The small molecule below binds the protein below.
Small molecule (SMILES): Nc1ncnc2c1ncn2[C@H]1C[C@H](O)[C@@H](CO[P](=O)(O)O[P](=O)(O)OP(=O)(O)O)O1

Binding-site contacts:
Ligand atom O3A contacts residue GLY156 of chain 1.N at 2.6 Å (h-bond).
Ligand atom O5' contacts residue THR158 of chain 1.N at 3.5 Å (h-bond).
Ligand atom C5 contacts residue TRP159 of chain 1.N at 3.6 Å (hydrophobic).
Ligand atom N6 contacts residue VAL125 of chain 1.N at 2.3 Å (h-bond).
Ligand atom PA contacts residue GLY156 of chain 1.N at 3.4 Å.
Ligand atom O5' contacts residue GLY156 of chain 1.N at 2.8 Å.
Ligand atom C5' contacts residue TRP159 of chain 1.N at 3.1 Å (hydrophobic).
Ligand atom O5' contacts residue TRP159 of chain 1.N at 3.4 Å.
Ligand atom O3G contacts residue ARG267 of chain 1.N at 2.7 Å.
Ligand atom C6 contacts residue ASN124 of chain 1.N at 3.6 Å.
Ligand atom N7 contacts residue LEU300 of chain 1.N at 3.6 Å.
Ligand atom O3A contacts residue LYS157 of chain 1.N at 3.3 Å (salt-bridge).
Ligand atom O1B contacts residue LYS157 of chain 1.N at 2.1 Å.
Ligand atom O2B contacts residue THR158 of chain 1.N at 3.4 Å (h-bond).
Ligand atom O1G contacts residue ASN246 of chain 1.N at 3.3 Å (h-bond).
Ligand atom O1G contacts residue ARG267 of chain 1.N at 3.4 Å (salt-bridge).
Ligand atom O1A contacts residue THR158 of chain 1.N at 3.1 Å (h-bond).
Ligand atom C1' contacts residue SER325 of chain 1.N at 3.0 Å.
Ligand atom C8 contacts residue TYR304 of chain 1.N at 2.6 Å (hydrophobic).
Ligand atom O3' contacts residue ARG322 of chain 1.N at 2.9 Å (salt-bridge).
Ligand atom O2A contacts residue GLY154 of chain 1.N at 3.5 Å.
Ligand atom C4 contacts residue PRO321 of chain 1.N at 3.6 Å (hydrophobic).
Ligand atom O1B contacts residue GLY156 of chain 1.N at 3.4 Å (h-bond).
Ligand atom C8 contacts residue SER325 of chain 1.N at 2.5 Å.
Ligand atom N7 contacts residue TRP159 of chain 1.N at 3.5 Å.
Ligand atom N9 contacts residue SER325 of chain 1.N at 3.0 Å (h-bond).
Ligand atom O3B contacts residue GLY154 of chain 1.N at 3.0 Å (h-bond).
Ligand atom PB contacts residue LYS157 of chain 1.N at 3.3 Å.
Ligand atom N7 contacts residue TYR304 of chain 1.N at 2.8 Å (h-bond).
Ligand atom O4' contacts residue PRO321 of chain 1.N at 3.6 Å.
Ligand atom PG contacts residue ARG267 of chain 1.N at 3.7 Å.
Ligand atom N3 contacts residue PRO321 of chain 1.N at 3.2 Å.
Ligand atom N7 contacts residue TYR123 of chain 1.N at 3.6 Å.
Ligand atom N6 contacts residue TYR123 of chain 1.N at 3.5 Å (h-bond).
Ligand atom N7 contacts residue SER325 of chain 1.N at 3.6 Å (h-bond).
Ligand atom N6 contacts residue ASN124 of chain 1.N at 2.8 Å (h-bond).
Ligand atom O2A contacts residue ARG322 of chain 1.N at 3.4 Å (salt-bridge).
Ligand atom O3B contacts residue LYS157 of chain 1.N at 3.5 Å (salt-bridge).
Ligand atom C1' contacts residue PRO321 of chain 1.N at 3.5 Å (hydrophobic).
Ligand atom C2' contacts residue SER325 of chain 1.N at 2.9 Å.

Sequence of chain 1.N:
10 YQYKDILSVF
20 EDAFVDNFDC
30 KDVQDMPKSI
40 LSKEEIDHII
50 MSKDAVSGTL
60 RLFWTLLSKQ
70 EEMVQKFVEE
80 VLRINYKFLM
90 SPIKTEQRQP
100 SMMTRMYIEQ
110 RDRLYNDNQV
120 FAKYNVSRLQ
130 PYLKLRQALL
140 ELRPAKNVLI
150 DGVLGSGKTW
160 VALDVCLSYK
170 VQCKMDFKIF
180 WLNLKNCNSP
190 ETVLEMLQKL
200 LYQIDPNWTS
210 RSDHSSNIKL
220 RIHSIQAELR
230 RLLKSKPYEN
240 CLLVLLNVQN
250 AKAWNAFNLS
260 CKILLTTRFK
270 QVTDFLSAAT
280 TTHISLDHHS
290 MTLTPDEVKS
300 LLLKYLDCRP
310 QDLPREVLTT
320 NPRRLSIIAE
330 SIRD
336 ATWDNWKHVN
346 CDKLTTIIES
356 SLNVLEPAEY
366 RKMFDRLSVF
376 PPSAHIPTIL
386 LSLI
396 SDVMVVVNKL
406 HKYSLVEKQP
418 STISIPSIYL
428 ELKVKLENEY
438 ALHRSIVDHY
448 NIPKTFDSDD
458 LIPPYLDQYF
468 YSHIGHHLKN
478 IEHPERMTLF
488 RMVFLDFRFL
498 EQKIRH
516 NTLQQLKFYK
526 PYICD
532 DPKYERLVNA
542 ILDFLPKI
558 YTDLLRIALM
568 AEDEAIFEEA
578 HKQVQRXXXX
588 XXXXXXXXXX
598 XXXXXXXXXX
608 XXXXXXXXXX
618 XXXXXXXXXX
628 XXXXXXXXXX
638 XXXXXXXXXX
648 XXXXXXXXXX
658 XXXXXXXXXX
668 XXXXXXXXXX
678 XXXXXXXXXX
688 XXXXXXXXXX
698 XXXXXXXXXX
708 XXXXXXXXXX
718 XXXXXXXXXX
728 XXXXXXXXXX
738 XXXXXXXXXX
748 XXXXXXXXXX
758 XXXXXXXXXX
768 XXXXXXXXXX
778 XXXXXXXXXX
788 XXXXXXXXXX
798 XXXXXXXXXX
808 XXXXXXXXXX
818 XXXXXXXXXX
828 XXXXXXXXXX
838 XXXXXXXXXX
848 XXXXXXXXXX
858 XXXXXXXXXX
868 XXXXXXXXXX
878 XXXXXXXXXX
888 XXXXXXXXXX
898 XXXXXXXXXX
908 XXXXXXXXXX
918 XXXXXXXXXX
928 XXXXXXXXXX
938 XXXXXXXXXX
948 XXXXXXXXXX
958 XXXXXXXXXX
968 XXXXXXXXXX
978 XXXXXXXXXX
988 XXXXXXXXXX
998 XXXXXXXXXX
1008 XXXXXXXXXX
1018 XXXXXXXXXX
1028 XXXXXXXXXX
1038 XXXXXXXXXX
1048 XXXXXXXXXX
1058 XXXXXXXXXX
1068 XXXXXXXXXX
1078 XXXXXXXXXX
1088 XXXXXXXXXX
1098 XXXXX